Sequence of chain 7.D:
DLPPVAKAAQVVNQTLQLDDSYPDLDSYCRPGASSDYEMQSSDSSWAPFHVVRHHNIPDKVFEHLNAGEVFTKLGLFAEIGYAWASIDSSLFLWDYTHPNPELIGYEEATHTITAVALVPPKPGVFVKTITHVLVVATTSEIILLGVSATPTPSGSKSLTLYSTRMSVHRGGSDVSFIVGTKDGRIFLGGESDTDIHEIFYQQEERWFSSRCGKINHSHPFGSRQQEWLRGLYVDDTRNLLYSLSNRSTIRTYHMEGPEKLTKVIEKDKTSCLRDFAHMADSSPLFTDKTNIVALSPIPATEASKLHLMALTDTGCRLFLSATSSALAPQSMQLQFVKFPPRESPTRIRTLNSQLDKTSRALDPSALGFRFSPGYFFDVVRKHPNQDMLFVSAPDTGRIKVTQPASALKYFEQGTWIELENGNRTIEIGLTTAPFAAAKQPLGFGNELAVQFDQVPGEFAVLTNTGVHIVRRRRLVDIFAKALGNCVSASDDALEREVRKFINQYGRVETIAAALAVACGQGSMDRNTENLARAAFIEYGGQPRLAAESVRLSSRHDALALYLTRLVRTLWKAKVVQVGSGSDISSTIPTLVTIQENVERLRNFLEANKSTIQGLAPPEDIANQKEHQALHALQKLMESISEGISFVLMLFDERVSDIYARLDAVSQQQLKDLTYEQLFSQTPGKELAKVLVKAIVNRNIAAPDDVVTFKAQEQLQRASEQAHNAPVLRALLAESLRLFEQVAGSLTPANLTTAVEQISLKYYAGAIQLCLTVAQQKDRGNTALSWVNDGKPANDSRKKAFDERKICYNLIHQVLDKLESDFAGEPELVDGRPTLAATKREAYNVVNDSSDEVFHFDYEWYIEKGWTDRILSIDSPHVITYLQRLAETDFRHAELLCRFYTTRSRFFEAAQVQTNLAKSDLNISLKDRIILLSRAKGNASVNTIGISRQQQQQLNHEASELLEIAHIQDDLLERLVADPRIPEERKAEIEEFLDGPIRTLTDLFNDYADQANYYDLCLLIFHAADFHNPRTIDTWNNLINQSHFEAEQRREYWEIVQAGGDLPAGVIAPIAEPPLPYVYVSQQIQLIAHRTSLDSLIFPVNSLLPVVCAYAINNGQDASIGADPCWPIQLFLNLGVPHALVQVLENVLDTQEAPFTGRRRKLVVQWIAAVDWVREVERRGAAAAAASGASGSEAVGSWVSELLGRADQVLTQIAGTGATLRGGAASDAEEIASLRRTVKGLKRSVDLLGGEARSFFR

Sequence of chain 7.F:
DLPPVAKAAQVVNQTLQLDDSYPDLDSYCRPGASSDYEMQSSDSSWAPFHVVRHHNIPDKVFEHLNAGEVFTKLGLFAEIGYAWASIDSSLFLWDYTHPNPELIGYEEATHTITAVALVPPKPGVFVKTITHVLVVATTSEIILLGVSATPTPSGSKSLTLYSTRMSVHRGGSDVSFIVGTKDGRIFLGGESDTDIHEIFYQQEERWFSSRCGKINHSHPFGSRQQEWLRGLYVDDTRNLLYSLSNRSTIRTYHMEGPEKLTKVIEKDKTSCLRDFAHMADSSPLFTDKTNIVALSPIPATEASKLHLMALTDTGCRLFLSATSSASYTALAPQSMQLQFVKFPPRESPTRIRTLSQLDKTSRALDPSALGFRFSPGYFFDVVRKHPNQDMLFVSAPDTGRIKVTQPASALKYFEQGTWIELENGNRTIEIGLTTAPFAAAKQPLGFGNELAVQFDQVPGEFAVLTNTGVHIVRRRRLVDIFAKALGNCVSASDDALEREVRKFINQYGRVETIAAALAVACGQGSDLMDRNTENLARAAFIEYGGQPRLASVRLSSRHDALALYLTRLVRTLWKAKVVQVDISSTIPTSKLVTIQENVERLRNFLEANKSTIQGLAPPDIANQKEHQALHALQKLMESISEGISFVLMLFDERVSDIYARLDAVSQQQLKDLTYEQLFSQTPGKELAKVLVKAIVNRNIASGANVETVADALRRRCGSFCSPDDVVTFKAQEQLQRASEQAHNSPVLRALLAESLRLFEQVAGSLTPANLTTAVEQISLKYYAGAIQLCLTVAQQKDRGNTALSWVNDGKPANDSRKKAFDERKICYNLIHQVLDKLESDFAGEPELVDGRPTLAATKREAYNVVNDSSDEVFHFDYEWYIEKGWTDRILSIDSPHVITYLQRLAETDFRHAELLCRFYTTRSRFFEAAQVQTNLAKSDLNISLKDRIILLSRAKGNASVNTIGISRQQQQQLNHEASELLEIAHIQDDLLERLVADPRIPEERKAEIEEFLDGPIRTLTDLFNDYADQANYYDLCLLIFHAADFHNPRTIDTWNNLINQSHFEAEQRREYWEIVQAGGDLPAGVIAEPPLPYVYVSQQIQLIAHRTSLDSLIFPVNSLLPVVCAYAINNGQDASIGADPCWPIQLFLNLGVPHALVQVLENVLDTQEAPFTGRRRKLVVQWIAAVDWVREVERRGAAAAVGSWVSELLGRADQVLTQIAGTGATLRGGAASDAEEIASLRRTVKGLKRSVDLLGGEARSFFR

Binding-site contacts:
Ligand atom CD contacts residue LYS858 of chain 7.D at 1.4 Å.
Ligand atom CD contacts residue CYS830 of chain 7.D at 1.6 Å (hydrophobic).
Ligand atom O contacts residue ASP862 of chain 7.D at 1.2 Å.
Ligand atom CZ contacts residue LEU829 of chain 7.D at 0.9 Å (hydrophobic).
Ligand atom CD2 contacts residue ILE866 of chain 7.D at 1.4 Å (hydrophobic).
Ligand atom NE contacts residue ALA826 of chain 7.D at 1.4 Å (h-bond).
Ligand atom O contacts residue ILE866 of chain 7.D at 0.8 Å.
Ligand atom CD contacts residue ARG864 of chain 7.D at 0.6 Å.
Ligand atom C contacts residue ASP862 of chain 7.D at 0.9 Å.
Ligand atom N contacts residue LYS858 of chain 7.D at 1.2 Å.
Ligand atom O contacts residue LEU810 of chain 7.D at 1.2 Å.
Ligand atom CB contacts residue LYS858 of chain 7.D at 1.5 Å.
Ligand atom CA contacts residue ASP862 of chain 7.D at 1.1 Å.
Ligand atom O contacts residue SER856 of chain 7.D at 1.3 Å.
Ligand atom CA contacts residue LYS858 of chain 7.D at 1.5 Å.
Ligand atom C contacts residue LYS858 of chain 7.D at 1.6 Å.
Ligand atom CE contacts residue ARG864 of chain 7.D at 0.4 Å.
Ligand atom O contacts residue GLU863 of chain 7.D at 1.5 Å.
Ligand atom CG contacts residue ARG864 of chain 7.D at 1.1 Å.
Ligand atom NH1 contacts residue LEU829 of chain 7.D at 1.2 Å (h-bond).
Ligand atom N contacts residue ASP862 of chain 7.D at 1.2 Å.
Ligand atom N contacts residue VAL814 of chain 7.D at 1.3 Å.
Ligand atom N contacts residue LEU870 of chain 7.D at 0.7 Å.
Ligand atom CG contacts residue ALA860 of chain 7.D at 1.4 Å (hydrophobic).
Ligand atom CG contacts residue ILE866 of chain 7.D at 1.1 Å (hydrophobic).
Ligand atom CD1 contacts residue ALA860 of chain 7.D at 1.5 Å (hydrophobic).
Ligand atom N contacts residue LYS858 of chain 7.D at 1.5 Å.
Ligand atom N contacts residue GLU863 of chain 7.D at 1.2 Å (salt-bridge).
Ligand atom CA contacts residue LEU870 of chain 7.D at 0.9 Å (hydrophobic).
Ligand atom O contacts residue ASP855 of chain 7.D at 0.3 Å (salt-bridge).
Ligand atom CB contacts residue LYS859 of chain 7.D at 1.3 Å.
Ligand atom CA contacts residue VAL814 of chain 7.D at 1.5 Å (hydrophobic).
Ligand atom NH2 contacts residue LEU829 of chain 7.D at 1.3 Å (h-bond).
Ligand atom CB contacts residue ARG857 of chain 7.D at 1.3 Å.
Ligand atom C contacts residue ASP855 of chain 7.D at 1.5 Å.
Ligand atom CD2 contacts residue ALA860 of chain 7.D at 0.9 Å (hydrophobic).
Ligand atom CB contacts residue LEU870 of chain 7.D at 1.5 Å (hydrophobic).
Ligand atom N contacts residue LYS858 of chain 7.D at 1.3 Å (salt-bridge).
Ligand atom CB contacts residue GLU863 of chain 7.D at 1.5 Å.
Ligand atom NZ contacts residue ARG864 of chain 7.D at 1.1 Å.

This protein binds this small molecule.
Small molecule (SMILES): CSCC[C@H](NC(=O)[C@@H]1CCCN1C(=O)[C@H](CC(C)C)NC(=O)[C@H](CC(C)C)NC(=O)[C@H](CCCCN)NC(=O)[C@H](C)NC(=O)[C@H](CCCCN)NC(=O)[C@@H](N)CCCN=C(N)N)C(=O)N[C@@H](CCC(=O)O)C(=O)N[C@@H](CCC(=O)O)C(=O)N[C@@H](C)C(=O)N[C@@H](CC(C)C)C(=O)N[C@@H](CC(C)C)C(=O)N1CCC[C@H]1C=O